This protein binds this small molecule.
Small molecule (SMILES): CC(=O)N[C@@H]1[C@@H](O)[C@H](O)[C@@H](CO)O[C@H]1O

Binding-site contacts:
Ligand atom O7 contacts residue ASN555 of chain 1.B at 4.0 Å.
Ligand atom O6 contacts residue LYS551 of chain 1.B at 4.0 Å.
Ligand atom C5 contacts residue ASN555 of chain 1.B at 3.6 Å.
Ligand atom C3 contacts residue ASN555 of chain 1.B at 3.8 Å.
Ligand atom C2 contacts residue ASN555 of chain 1.B at 2.5 Å.
Ligand atom N2 contacts residue ASN555 of chain 1.B at 3.1 Å (h-bond).
Ligand atom C1 contacts residue ASN555 of chain 1.B at 1.4 Å.
Ligand atom C8 contacts residue THR545 of chain 1.B at 3.7 Å.
Ligand atom C7 contacts residue THR545 of chain 1.B at 4.3 Å.
Ligand atom O7 contacts residue THR545 of chain 1.B at 4.0 Å.
Ligand atom C4 contacts residue ASN555 of chain 1.B at 4.2 Å.
Ligand atom C7 contacts residue ASN555 of chain 1.B at 3.8 Å.
Ligand atom O5 contacts residue ASN555 of chain 1.B at 2.3 Å (h-bond).

Sequence of chain 1.B:
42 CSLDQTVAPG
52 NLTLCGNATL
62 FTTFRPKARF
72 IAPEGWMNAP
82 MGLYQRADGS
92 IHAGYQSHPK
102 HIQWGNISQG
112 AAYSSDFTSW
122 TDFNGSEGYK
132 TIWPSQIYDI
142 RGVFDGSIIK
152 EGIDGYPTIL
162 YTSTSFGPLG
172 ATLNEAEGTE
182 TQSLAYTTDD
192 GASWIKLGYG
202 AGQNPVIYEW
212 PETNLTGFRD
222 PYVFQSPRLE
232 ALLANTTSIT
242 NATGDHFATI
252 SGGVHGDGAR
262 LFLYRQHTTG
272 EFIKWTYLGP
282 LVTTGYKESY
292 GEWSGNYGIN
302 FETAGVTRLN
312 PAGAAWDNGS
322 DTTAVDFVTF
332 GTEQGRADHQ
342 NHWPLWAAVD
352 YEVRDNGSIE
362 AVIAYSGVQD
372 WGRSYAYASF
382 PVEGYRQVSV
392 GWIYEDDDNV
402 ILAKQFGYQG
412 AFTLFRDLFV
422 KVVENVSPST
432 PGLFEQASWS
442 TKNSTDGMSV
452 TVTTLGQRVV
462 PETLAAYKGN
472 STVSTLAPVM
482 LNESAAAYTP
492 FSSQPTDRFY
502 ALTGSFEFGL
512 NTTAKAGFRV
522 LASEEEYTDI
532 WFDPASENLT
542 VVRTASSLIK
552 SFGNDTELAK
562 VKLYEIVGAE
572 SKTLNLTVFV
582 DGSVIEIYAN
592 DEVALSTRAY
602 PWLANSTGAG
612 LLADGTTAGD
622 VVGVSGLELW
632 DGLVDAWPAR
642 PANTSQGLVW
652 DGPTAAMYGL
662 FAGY